Binding-site contacts:
Ligand atom C2B contacts residue MET221 of chain 8.A at 3.6 Å (hydrophobic).
Ligand atom C5 contacts residue PHE186 of chain 8.A at 3.5 Å (hydrophobic).
Ligand atom C4 contacts residue TYR152 of chain 8.A at 3.9 Å (hydrophobic).
Ligand atom C4C contacts residue TYR152 of chain 8.A at 3.8 Å (hydrophobic).
Ligand atom C6C contacts residue MET221 of chain 8.A at 3.7 Å (hydrophobic).
Ligand atom C2C contacts residue VAL188 of chain 8.A at 3.2 Å (hydrophobic).
Ligand atom C31 contacts residue SER175 of chain 8.A at 3.6 Å.
Ligand atom C7C contacts residue TYR128 of chain 8.A at 3.6 Å (hydrophobic).
Ligand atom C31 contacts residue PRO174 of chain 8.A at 3.4 Å (hydrophobic).
Ligand atom C31 contacts residue VAL176 of chain 8.A at 3.3 Å (hydrophobic).
Ligand atom C5C contacts residue TYR128 of chain 8.A at 3.5 Å (hydrophobic).
Ligand atom O1B contacts residue ILE104 of chain 8.A at 3.8 Å.
Ligand atom C3B contacts residue MET221 of chain 8.A at 4.0 Å (hydrophobic).
Ligand atom N2 contacts residue ALA24 of chain 8.C at 3.4 Å.
Ligand atom C3C contacts residue VAL188 of chain 8.A at 3.3 Å (hydrophobic).
Ligand atom C4 contacts residue MET224 of chain 8.A at 3.8 Å (hydrophobic).
Ligand atom N2 contacts residue PHE186 of chain 8.A at 3.7 Å.
Ligand atom O1 contacts residue ALA24 of chain 8.C at 3.6 Å.
Ligand atom C1C contacts residue TYR152 of chain 8.A at 4.0 Å (hydrophobic).
Ligand atom O1 contacts residue PHE186 of chain 8.A at 3.5 Å.
Ligand atom O1B contacts residue MET221 of chain 8.A at 3.4 Å.
Ligand atom C6C contacts residue VAL191 of chain 8.A at 3.2 Å (hydrophobic).
Ligand atom C3 contacts residue PHE186 of chain 8.A at 3.8 Å (hydrophobic).
Ligand atom C5 contacts residue TYR152 of chain 8.A at 3.8 Å (hydrophobic).
Ligand atom N2 contacts residue PRO174 of chain 8.A at 3.9 Å.
Ligand atom C4 contacts residue PHE186 of chain 8.A at 3.6 Å (hydrophobic).
Ligand atom C6B contacts residue TYR197 of chain 8.A at 3.6 Å (hydrophobic).
Ligand atom C31 contacts residue ALA150 of chain 8.A at 3.5 Å (hydrophobic).
Ligand atom O1 contacts residue TYR152 of chain 8.A at 3.9 Å.
Ligand atom CM1 contacts residue SER107 of chain 8.A at 3.6 Å.
Ligand atom C4C contacts residue ILE104 of chain 8.A at 3.7 Å (hydrophobic).
Ligand atom O1 contacts residue VAL188 of chain 8.A at 3.8 Å.
Ligand atom C1B contacts residue MET221 of chain 8.A at 4.0 Å (hydrophobic).
Ligand atom C5B contacts residue TYR197 of chain 8.A at 3.7 Å (hydrophobic).
Ligand atom C5C contacts residue ILE104 of chain 8.A at 3.5 Å (hydrophobic).
Ligand atom C7C contacts residue TYR197 of chain 8.A at 3.8 Å (hydrophobic).
Ligand atom O1B contacts residue TYR128 of chain 8.A at 3.9 Å.
Ligand atom C3 contacts residue PRO174 of chain 8.A at 3.8 Å (hydrophobic).
Ligand atom C5B contacts residue LEU106 of chain 8.A at 3.7 Å (hydrophobic).
Ligand atom C3C contacts residue TYR128 of chain 8.A at 3.9 Å (hydrophobic).

Sequence of chain 8.C:
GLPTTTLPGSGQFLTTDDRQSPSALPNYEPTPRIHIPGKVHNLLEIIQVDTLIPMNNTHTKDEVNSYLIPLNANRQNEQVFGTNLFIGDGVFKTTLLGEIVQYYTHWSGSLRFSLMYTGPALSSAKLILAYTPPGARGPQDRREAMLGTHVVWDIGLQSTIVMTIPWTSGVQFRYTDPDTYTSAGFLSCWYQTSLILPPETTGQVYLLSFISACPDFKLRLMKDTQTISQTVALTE

The protein below binds the small molecule below.
Small molecule (SMILES): Cc1cc(CCCCCCCOc2ccc(C3=N[C@@H](C)CO3)cc2)on1

Sequence of chain 8.A:
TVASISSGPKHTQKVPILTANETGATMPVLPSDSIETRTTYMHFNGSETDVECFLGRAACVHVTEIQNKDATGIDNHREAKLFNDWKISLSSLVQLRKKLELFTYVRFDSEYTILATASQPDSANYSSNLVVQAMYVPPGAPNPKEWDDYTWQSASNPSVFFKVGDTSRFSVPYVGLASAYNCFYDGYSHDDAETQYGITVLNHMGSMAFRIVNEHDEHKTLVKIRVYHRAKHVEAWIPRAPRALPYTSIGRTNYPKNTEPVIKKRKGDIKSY